Binding-site contacts:
Ligand atom C3 contacts residue ASN75 of chain 1.B at 3.5 Å.
Ligand atom C6 contacts residue ASN75 of chain 1.B at 4.1 Å.
Ligand atom C3 contacts residue THR77 of chain 1.B at 4.4 Å.
Ligand atom O6 contacts residue MET107 of chain 1.B at 2.9 Å (h-bond).
Ligand atom C4 contacts residue ASN75 of chain 1.B at 4.0 Å.
Ligand atom O6 contacts residue ASN75 of chain 1.B at 4.0 Å.
Ligand atom C5 contacts residue MET107 of chain 1.B at 4.3 Å (hydrophobic).
Ligand atom C1 contacts residue ASN75 of chain 1.B at 1.4 Å.
Ligand atom N2 contacts residue ASN75 of chain 1.B at 3.0 Å (h-bond).
Ligand atom C8 contacts residue ASN75 of chain 1.B at 2.9 Å.
Ligand atom C5 contacts residue ASN75 of chain 1.B at 3.0 Å.
Ligand atom N2 contacts residue THR77 of chain 1.B at 3.7 Å.
Ligand atom C2 contacts residue THR77 of chain 1.B at 4.4 Å.
Ligand atom C2 contacts residue ASN75 of chain 1.B at 2.6 Å.
Ligand atom O5 contacts residue MET107 of chain 1.B at 3.8 Å.
Ligand atom O7 contacts residue ASN75 of chain 1.B at 3.8 Å.
Ligand atom C6 contacts residue MET107 of chain 1.B at 3.8 Å (hydrophobic).
Ligand atom C7 contacts residue ASN75 of chain 1.B at 3.4 Å.
Ligand atom O6 contacts residue LEU92 of chain 1.B at 3.7 Å.
Ligand atom C8 contacts residue THR77 of chain 1.B at 4.4 Å.
Ligand atom O5 contacts residue ASN75 of chain 1.B at 2.2 Å (h-bond).

Sequence of chain 1.B:
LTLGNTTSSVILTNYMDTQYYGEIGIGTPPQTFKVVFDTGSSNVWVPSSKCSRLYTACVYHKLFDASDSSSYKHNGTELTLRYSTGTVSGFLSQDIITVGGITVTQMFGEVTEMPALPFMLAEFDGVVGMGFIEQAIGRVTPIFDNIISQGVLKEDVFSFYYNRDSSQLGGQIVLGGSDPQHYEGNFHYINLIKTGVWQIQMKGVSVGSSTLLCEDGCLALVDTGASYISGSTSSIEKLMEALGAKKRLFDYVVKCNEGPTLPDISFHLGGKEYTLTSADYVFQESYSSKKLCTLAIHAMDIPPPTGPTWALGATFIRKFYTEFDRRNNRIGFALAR

This protein binds this small molecule.
Small molecule (SMILES): CC(=O)N[C@@H]1[C@@H](O)[C@H](O)[C@@H](CO)O[C@H]1O